Sequence of chain 1.A:
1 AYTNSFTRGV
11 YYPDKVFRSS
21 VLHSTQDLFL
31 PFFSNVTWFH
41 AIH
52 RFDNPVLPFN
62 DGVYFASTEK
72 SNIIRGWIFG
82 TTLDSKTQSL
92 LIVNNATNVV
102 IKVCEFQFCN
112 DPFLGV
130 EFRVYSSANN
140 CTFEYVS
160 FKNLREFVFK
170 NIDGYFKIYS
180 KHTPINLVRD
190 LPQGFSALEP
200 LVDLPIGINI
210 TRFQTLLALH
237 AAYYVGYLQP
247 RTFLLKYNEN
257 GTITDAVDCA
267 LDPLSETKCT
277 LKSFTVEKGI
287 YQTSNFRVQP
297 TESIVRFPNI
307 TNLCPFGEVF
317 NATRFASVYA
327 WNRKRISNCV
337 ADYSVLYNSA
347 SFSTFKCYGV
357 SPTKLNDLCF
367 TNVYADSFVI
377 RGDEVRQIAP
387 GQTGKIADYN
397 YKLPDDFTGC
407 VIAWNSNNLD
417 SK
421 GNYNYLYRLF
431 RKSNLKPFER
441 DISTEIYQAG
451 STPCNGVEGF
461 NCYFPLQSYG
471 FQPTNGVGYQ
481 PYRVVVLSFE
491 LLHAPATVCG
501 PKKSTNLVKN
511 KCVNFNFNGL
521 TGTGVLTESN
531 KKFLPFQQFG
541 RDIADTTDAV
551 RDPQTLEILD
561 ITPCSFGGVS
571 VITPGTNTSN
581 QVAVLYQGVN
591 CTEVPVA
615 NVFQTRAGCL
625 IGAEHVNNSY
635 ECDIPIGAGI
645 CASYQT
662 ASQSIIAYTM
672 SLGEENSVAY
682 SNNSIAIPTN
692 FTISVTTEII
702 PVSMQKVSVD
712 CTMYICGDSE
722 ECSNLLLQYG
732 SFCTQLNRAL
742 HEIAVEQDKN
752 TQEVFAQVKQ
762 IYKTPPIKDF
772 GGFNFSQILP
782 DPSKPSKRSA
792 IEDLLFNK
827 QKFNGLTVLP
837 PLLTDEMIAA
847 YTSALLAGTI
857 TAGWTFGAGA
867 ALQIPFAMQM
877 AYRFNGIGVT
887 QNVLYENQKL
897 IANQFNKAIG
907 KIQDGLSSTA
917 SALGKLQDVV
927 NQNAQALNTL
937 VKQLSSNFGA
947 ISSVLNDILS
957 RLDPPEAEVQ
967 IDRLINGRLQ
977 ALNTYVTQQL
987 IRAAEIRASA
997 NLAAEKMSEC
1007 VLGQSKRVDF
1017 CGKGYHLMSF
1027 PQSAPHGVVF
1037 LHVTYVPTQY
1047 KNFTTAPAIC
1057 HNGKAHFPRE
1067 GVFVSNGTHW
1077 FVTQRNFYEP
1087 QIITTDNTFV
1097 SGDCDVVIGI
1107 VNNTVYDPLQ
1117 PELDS

This small molecule binds to this protein.
Small molecule (SMILES): CC(=O)N[C@H]1[C@H](O[C@H]2[C@H](O)[C@@H](NC(C)=O)CO[C@@H]2CO)O[C@H](CO)[C@@H](O[C@@H]2O[C@H](CO)[C@@H](O)[C@H](O)[C@@H]2O)[C@@H]1O

Binding-site contacts:
Ligand atom C6 contacts residue ASN254 of chain 1.A at 4.2 Å.
Ligand atom N2 contacts residue ASN256 of chain 1.A at 2.8 Å (h-bond).
Ligand atom O5 contacts residue ASN256 of chain 1.A at 2.5 Å (h-bond).
Ligand atom C2 contacts residue ASN256 of chain 1.A at 2.5 Å.
Ligand atom C5 contacts residue ASN254 of chain 1.A at 4.2 Å.
Ligand atom C5 contacts residue ASN256 of chain 1.A at 3.7 Å.
Ligand atom C1 contacts residue ASN256 of chain 1.A at 1.4 Å.
Ligand atom O6 contacts residue ASN256 of chain 1.A at 4.3 Å.
Ligand atom C4 contacts residue ASN256 of chain 1.A at 4.3 Å.
Ligand atom O6 contacts residue ASN254 of chain 1.A at 3.3 Å (h-bond).
Ligand atom O5 contacts residue ASN254 of chain 1.A at 3.5 Å (h-bond).
Ligand atom C3 contacts residue ASN256 of chain 1.A at 3.8 Å.
Ligand atom C1 contacts residue ASN254 of chain 1.A at 4.1 Å.
Ligand atom C7 contacts residue ASN256 of chain 1.A at 4.0 Å.
Ligand atom O6 contacts residue GLU255 of chain 1.A at 3.9 Å.